A protein and the small-molecule ligand that binds it are described below.
Small molecule (SMILES): O=C1NC(=O)[C@@H](Cc2ccc3ccccc3c2)N1

Sequence of chain 1.A:
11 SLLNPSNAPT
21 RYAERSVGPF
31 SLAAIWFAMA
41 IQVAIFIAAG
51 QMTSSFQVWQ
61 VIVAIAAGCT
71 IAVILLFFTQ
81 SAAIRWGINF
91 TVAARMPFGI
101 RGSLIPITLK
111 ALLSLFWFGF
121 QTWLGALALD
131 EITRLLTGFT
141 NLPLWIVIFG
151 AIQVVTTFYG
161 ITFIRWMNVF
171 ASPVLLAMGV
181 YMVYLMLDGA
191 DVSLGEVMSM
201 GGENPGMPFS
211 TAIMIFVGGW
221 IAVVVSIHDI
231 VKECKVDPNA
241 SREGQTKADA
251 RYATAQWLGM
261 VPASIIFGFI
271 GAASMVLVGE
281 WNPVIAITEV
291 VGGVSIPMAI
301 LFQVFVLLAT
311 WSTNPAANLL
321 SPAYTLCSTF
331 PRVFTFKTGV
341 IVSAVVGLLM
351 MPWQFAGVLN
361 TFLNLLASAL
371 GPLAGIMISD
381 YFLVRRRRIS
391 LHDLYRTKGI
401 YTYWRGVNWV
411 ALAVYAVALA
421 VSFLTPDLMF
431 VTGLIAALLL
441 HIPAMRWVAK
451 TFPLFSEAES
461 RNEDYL

Binding-site contacts:
Ligand atom C2 contacts residue ASN318 of chain 1.A at 3.5 Å.
Ligand atom CG contacts residue 5NL1 of chain 1.B at 0.5 Å.
Ligand atom C3 contacts residue ILE215 of chain 1.A at 3.6 Å (hydrophobic).
Ligand atom C6 contacts residue 5NL1 of chain 1.B at 0.7 Å.
Ligand atom CD1 contacts residue TRP220 of chain 1.A at 3.5 Å (hydrophobic).
Ligand atom C3 contacts residue 5NL1 of chain 1.B at 1.0 Å.
Ligand atom O2 contacts residue TRP117 of chain 1.A at 3.3 Å.
Ligand atom CB contacts residue TRP117 of chain 1.A at 3.5 Å (hydrophobic).
Ligand atom C2 contacts residue TRP117 of chain 1.A at 3.2 Å (hydrophobic).
Ligand atom C contacts residue 5NL1 of chain 1.B at 0.6 Å.
Ligand atom CE1 contacts residue 5NL1 of chain 1.B at 1.0 Å.
Ligand atom O3 contacts residue ASN318 of chain 1.A at 3.5 Å (h-bond).
Ligand atom C5 contacts residue PHE216 of chain 1.A at 3.4 Å (hydrophobic).
Ligand atom CA contacts residue 5NL1 of chain 1.B at 0.8 Å.
Ligand atom N11 contacts residue TRP117 of chain 1.A at 3.3 Å.
Ligand atom CB contacts residue 5NL1 of chain 1.B at 1.2 Å.
Ligand atom CZ contacts residue 5NL1 of chain 1.B at 0.5 Å.
Ligand atom CE1 contacts residue TRP220 of chain 1.A at 3.4 Å (hydrophobic).
Ligand atom CD1 contacts residue GLN42 of chain 1.A at 3.4 Å.
Ligand atom O2 contacts residue ALA222 of chain 1.A at 3.6 Å.
Ligand atom O2 contacts residue 5NL1 of chain 1.B at 0.7 Å (h-bond).
Ligand atom N11 contacts residue ASN318 of chain 1.A at 2.7 Å (h-bond).
Ligand atom CA contacts residue TRP220 of chain 1.A at 3.5 Å (hydrophobic).
Ligand atom N10 contacts residue TRP117 of chain 1.A at 3.7 Å.
Ligand atom CE2 contacts residue 5NL1 of chain 1.B at 0.4 Å.
Ligand atom N10 contacts residue TRP220 of chain 1.A at 3.5 Å.
Ligand atom O2 contacts residue ASN318 of chain 1.A at 3.5 Å (h-bond).
Ligand atom C3 contacts residue ALA48 of chain 1.A at 3.5 Å (hydrophobic).
Ligand atom C5 contacts residue 5NL1 of chain 1.B at 0.4 Å.
Ligand atom N11 contacts residue 5NL1 of chain 1.B at 0.4 Å (h-bond).
Ligand atom N10 contacts residue GLY219 of chain 1.A at 3.0 Å (h-bond).
Ligand atom CE2 contacts residue GLY219 of chain 1.A at 3.6 Å.
Ligand atom O3 contacts residue 5NL1 of chain 1.B at 0.8 Å (h-bond).
Ligand atom CD2 contacts residue 5NL1 of chain 1.B at 1.0 Å.
Ligand atom CD1 contacts residue 5NL1 of chain 1.B at 0.6 Å.
Ligand atom O3 contacts residue GLN121 of chain 1.A at 2.7 Å (h-bond).
Ligand atom CE1 contacts residue GLN42 of chain 1.A at 3.3 Å.
Ligand atom C2 contacts residue 5NL1 of chain 1.B at 0.3 Å.
Ligand atom C1 contacts residue 5NL1 of chain 1.B at 0.8 Å.
Ligand atom N10 contacts residue 5NL1 of chain 1.B at 0.5 Å (h-bond).